Sequence of chain 1.A:
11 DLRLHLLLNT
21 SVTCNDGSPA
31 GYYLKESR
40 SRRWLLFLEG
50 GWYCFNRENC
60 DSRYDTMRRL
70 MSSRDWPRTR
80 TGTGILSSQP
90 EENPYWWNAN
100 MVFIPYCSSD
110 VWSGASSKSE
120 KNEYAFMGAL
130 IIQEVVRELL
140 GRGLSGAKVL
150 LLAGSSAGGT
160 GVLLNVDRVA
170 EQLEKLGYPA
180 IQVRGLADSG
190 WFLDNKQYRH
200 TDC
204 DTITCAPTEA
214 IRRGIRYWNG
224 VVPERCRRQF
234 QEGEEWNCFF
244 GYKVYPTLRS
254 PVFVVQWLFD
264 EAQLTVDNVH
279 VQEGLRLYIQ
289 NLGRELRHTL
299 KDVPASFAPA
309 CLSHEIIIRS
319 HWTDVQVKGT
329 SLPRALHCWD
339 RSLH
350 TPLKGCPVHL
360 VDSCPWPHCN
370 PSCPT

Binding-site contacts:
Ligand atom C05 contacts residue ALA156 of chain 1.A at 3.7 Å (hydrophobic).
Ligand atom O06 contacts residue PHE191 of chain 1.A at 4.0 Å.
Ligand atom C12 contacts residue PRO210 of chain 1.A at 3.8 Å (hydrophobic).
Ligand atom C13 contacts residue PHE191 of chain 1.A at 4.2 Å (hydrophobic).
Ligand atom C05 contacts residue TRP51 of chain 1.A at 4.1 Å (hydrophobic).
Ligand atom O06 contacts residue ALA265 of chain 1.A at 3.9 Å.
Ligand atom C13 contacts residue PHE242 of chain 1.A at 3.4 Å (hydrophobic).
Ligand atom C12 contacts residue PHE191 of chain 1.A at 4.0 Å (hydrophobic).
Ligand atom O06 contacts residue ALA156 of chain 1.A at 4.1 Å.
Ligand atom C03 contacts residue THR159 of chain 1.A at 3.7 Å.
Ligand atom C04 contacts residue SER188 of chain 1.A at 3.7 Å.
Ligand atom C05 contacts residue SER188 of chain 1.A at 4.2 Å.
Ligand atom O06 contacts residue SER155 of chain 1.A at 3.4 Å.
Ligand atom C01 contacts residue TYR52 of chain 1.A at 3.6 Å (hydrophobic).
Ligand atom C05 contacts residue SER155 of chain 1.A at 3.7 Å.
Ligand atom C03 contacts residue SER155 of chain 1.A at 4.1 Å.
Ligand atom C04 contacts residue ALA156 of chain 1.A at 4.0 Å (hydrophobic).
Ligand atom C10 contacts residue PHE191 of chain 1.A at 3.4 Å (hydrophobic).
Ligand atom N08 contacts residue THR159 of chain 1.A at 2.8 Å (h-bond).
Ligand atom N07 contacts residue TRP51 of chain 1.A at 3.4 Å.
Ligand atom N02 contacts residue ALA156 of chain 1.A at 3.8 Å.
Ligand atom C12 contacts residue PHE243 of chain 1.A at 3.7 Å (hydrophobic).
Ligand atom C01 contacts residue TRP51 of chain 1.A at 4.0 Å (hydrophobic).
Ligand atom N02 contacts residue SER155 of chain 1.A at 4.2 Å.
Ligand atom C04 contacts residue PHE191 of chain 1.A at 3.6 Å (hydrophobic).
Ligand atom C09 contacts residue PHE191 of chain 1.A at 4.0 Å (hydrophobic).
Ligand atom C14 contacts residue THR159 of chain 1.A at 3.7 Å.
Ligand atom O06 contacts residue SER188 of chain 1.A at 4.0 Å.
Ligand atom C01 contacts residue ALA156 of chain 1.A at 3.7 Å (hydrophobic).
Ligand atom C05 contacts residue PHE191 of chain 1.A at 4.0 Å (hydrophobic).
Ligand atom C14 contacts residue PHE242 of chain 1.A at 3.4 Å (hydrophobic).
Ligand atom N02 contacts residue TRP51 of chain 1.A at 3.9 Å.
Ligand atom C13 contacts residue PHE243 of chain 1.A at 4.0 Å (hydrophobic).
Ligand atom C09 contacts residue THR159 of chain 1.A at 3.7 Å.
Ligand atom N07 contacts residue SER155 of chain 1.A at 4.0 Å.
Ligand atom C03 contacts residue ALA156 of chain 1.A at 4.1 Å (hydrophobic).
Ligand atom C11 contacts residue PHE191 of chain 1.A at 3.4 Å (hydrophobic).
Ligand atom C11 contacts residue PRO210 of chain 1.A at 3.8 Å (hydrophobic).
Ligand atom C04 contacts residue SER155 of chain 1.A at 3.8 Å.
Ligand atom N07 contacts residue ALA156 of chain 1.A at 3.6 Å (h-bond).

A small-molecule ligand and the protein it binds are described below.
Small molecule (SMILES): Cn1[nH]c(=O)cc1Nc1ccccc1